Binding-site contacts:
Ligand atom C4 contacts residue SER784 of chain 1.C at 4.2 Å.
Ligand atom C4 contacts residue ASN782 of chain 1.C at 4.3 Å.
Ligand atom C1 contacts residue SER784 of chain 1.C at 3.2 Å.
Ligand atom C1 contacts residue ASN782 of chain 1.C at 1.4 Å.
Ligand atom C2 contacts residue ASN782 of chain 1.C at 2.5 Å.
Ligand atom N2 contacts residue ASN782 of chain 1.C at 2.9 Å (h-bond).
Ligand atom C3 contacts residue ASN782 of chain 1.C at 3.8 Å.
Ligand atom C6 contacts residue SER784 of chain 1.C at 4.0 Å.
Ligand atom C5 contacts residue GLN785 of chain 1.C at 4.3 Å.
Ligand atom O5 contacts residue ASN782 of chain 1.C at 2.4 Å (h-bond).
Ligand atom C6 contacts residue GLN785 of chain 1.C at 3.7 Å.
Ligand atom C5 contacts residue ASN782 of chain 1.C at 3.7 Å.
Ligand atom C8 contacts residue ASN782 of chain 1.C at 4.0 Å.
Ligand atom C3 contacts residue SER784 of chain 1.C at 4.2 Å.
Ligand atom C5 contacts residue SER784 of chain 1.C at 3.2 Å.
Ligand atom O7 contacts residue ASN782 of chain 1.C at 3.0 Å (h-bond).
Ligand atom C2 contacts residue SER784 of chain 1.C at 4.3 Å.
Ligand atom O5 contacts residue SER784 of chain 1.C at 3.3 Å (h-bond).
Ligand atom C7 contacts residue ASN782 of chain 1.C at 3.1 Å.

A protein and the small-molecule ligand that binds it are described below.
Small molecule (SMILES): CC(=O)N[C@H]1[C@H](O[C@H]2[C@H](O)[C@@H](NC(C)=O)CO[C@@H]2CO)O[C@H](CO)[C@@H](O)[C@@H]1O

Sequence of chain 1.C:
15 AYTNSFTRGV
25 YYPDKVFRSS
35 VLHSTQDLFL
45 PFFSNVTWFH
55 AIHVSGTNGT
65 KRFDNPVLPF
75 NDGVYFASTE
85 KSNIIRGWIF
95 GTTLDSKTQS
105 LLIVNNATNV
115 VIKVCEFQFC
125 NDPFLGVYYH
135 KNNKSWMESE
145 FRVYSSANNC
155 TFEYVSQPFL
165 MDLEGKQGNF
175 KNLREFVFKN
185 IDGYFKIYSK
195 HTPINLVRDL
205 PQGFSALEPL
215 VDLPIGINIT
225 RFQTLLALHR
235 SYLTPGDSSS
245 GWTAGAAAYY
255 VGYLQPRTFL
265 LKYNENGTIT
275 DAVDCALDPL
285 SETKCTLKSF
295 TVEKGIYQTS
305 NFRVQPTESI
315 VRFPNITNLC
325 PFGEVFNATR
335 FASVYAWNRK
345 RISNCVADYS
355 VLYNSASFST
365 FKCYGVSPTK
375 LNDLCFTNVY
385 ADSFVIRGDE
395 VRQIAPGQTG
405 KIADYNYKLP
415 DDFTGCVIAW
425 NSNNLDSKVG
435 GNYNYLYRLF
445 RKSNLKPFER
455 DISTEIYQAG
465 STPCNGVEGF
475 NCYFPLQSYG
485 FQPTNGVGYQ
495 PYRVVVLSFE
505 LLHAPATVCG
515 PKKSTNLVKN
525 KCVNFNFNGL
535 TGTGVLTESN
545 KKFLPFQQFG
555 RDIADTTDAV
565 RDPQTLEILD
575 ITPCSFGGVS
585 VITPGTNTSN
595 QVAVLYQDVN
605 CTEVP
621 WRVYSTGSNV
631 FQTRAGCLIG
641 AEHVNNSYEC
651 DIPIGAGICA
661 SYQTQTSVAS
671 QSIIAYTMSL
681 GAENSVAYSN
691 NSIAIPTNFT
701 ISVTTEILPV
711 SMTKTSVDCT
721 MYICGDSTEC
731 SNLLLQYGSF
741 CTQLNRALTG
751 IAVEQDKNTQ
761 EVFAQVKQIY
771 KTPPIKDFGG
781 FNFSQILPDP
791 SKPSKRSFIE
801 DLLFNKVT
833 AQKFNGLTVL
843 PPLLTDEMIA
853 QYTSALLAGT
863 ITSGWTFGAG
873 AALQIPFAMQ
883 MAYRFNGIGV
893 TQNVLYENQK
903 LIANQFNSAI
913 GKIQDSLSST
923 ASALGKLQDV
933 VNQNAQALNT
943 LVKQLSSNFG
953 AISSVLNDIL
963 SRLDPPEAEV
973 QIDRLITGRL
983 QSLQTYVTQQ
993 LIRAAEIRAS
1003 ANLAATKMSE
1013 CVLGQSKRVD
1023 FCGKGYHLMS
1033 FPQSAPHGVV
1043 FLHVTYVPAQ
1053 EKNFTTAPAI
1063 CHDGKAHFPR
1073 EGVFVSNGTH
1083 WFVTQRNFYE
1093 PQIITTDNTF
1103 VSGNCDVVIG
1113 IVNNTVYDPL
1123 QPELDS